Sequence of chain 1.C:
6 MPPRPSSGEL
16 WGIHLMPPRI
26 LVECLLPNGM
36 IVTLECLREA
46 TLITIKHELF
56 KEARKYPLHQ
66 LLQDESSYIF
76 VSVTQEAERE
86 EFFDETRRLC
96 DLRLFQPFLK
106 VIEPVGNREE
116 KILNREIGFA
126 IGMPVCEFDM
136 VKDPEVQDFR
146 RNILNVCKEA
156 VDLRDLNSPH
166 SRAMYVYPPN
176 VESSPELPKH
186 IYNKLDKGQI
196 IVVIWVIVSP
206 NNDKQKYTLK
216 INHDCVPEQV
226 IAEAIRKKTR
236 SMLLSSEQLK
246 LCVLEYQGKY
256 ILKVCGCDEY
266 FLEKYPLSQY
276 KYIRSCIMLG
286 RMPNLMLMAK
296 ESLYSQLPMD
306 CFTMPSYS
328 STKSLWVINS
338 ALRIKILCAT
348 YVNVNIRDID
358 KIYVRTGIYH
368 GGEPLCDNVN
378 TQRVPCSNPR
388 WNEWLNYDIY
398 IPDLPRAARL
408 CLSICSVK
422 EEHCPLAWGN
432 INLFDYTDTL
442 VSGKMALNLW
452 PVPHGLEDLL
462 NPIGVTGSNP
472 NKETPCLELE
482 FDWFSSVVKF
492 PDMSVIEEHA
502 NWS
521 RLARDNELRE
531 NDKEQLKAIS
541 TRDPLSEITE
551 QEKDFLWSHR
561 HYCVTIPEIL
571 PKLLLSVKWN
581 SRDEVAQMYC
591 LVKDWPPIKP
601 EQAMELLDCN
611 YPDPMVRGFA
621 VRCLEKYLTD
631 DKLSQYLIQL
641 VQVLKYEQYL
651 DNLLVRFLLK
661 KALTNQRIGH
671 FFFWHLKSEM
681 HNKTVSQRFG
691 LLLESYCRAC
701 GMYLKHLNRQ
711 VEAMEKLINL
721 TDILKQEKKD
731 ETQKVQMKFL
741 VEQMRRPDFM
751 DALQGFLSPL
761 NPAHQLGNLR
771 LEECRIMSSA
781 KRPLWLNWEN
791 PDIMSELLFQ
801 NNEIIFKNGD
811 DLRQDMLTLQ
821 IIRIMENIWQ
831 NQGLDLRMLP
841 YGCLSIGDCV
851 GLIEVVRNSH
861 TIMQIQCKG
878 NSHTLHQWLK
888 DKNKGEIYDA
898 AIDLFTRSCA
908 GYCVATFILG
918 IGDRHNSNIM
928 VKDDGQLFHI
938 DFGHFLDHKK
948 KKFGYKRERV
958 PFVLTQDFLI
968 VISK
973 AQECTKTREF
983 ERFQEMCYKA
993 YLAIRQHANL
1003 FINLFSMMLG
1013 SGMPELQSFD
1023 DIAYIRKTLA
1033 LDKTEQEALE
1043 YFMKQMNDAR

The protein below binds the small molecule below.
Small molecule (SMILES): Cc1nc(NC(=O)N2CCC[C@H]2C(N)=O)sc1-c1ccnc(C(C)(C)C(F)(F)F)c1

Binding-site contacts:
Ligand atom C contacts residue GLU854 of chain 1.C at 3.0 Å.
Ligand atom C contacts residue VAL856 of chain 1.C at 3.5 Å (hydrophobic).
Ligand atom F contacts residue ILE853 of chain 1.C at 3.1 Å.
Ligand atom O contacts residue TRP785 of chain 1.C at 3.4 Å.
Ligand atom N1 contacts residue VAL856 of chain 1.C at 3.4 Å (h-bond).
Ligand atom N contacts residue VAL856 of chain 1.C at 3.0 Å (h-bond).
Ligand atom C12 contacts residue ILE853 of chain 1.C at 4.0 Å (hydrophobic).
Ligand atom N2 contacts residue SER859 of chain 1.C at 3.4 Å (h-bond).
Ligand atom C11 contacts residue ILE937 of chain 1.C at 3.7 Å (hydrophobic).
Ligand atom N3 contacts residue GLN864 of chain 1.C at 2.7 Å (h-bond).
Ligand atom C11 contacts residue TYR841 of chain 1.C at 3.6 Å (hydrophobic).
Ligand atom C5 contacts residue SER859 of chain 1.C at 3.8 Å.
Ligand atom N2 contacts residue TRP785 of chain 1.C at 3.7 Å.
Ligand atom N4 contacts residue ILE853 of chain 1.C at 3.9 Å.
Ligand atom C3 contacts residue TRP785 of chain 1.C at 3.6 Å (hydrophobic).
Ligand atom C4 contacts residue VAL856 of chain 1.C at 3.3 Å (hydrophobic).
Ligand atom C1 contacts residue GLU854 of chain 1.C at 3.9 Å.
Ligand atom C3 contacts residue SER859 of chain 1.C at 4.0 Å.
Ligand atom C8 contacts residue GLN864 of chain 1.C at 3.5 Å.
Ligand atom C2 contacts residue MET927 of chain 1.C at 3.9 Å (hydrophobic).
Ligand atom C1 contacts residue VAL856 of chain 1.C at 3.7 Å (hydrophobic).
Ligand atom C7 contacts residue SER859 of chain 1.C at 3.9 Å.
Ligand atom N contacts residue VAL855 of chain 1.C at 3.9 Å.
Ligand atom N3 contacts residue SER859 of chain 1.C at 3.0 Å (h-bond).
Ligand atom C4 contacts residue ASN858 of chain 1.C at 3.9 Å.
Ligand atom C2 contacts residue VAL856 of chain 1.C at 3.8 Å (hydrophobic).
Ligand atom F2 contacts residue ILE805 of chain 1.C at 3.3 Å.
Ligand atom C contacts residue TYR841 of chain 1.C at 3.9 Å (hydrophobic).
Ligand atom C12 contacts residue TYR841 of chain 1.C at 3.3 Å (hydrophobic).
Ligand atom N1 contacts residue MET927 of chain 1.C at 4.0 Å.
Ligand atom C16 contacts residue ASP938 of chain 1.C at 3.7 Å.
Ligand atom C8 contacts residue SER859 of chain 1.C at 3.7 Å.
Ligand atom O1 contacts residue GLN864 of chain 1.C at 3.2 Å (h-bond).
Ligand atom C11 contacts residue ILE853 of chain 1.C at 3.8 Å (hydrophobic).
Ligand atom C12 contacts residue ILE937 of chain 1.C at 3.7 Å (hydrophobic).
Ligand atom C5 contacts residue ASN858 of chain 1.C at 3.7 Å.
Ligand atom F1 contacts residue LYS807 of chain 1.C at 3.0 Å.
Ligand atom C7 contacts residue TRP785 of chain 1.C at 3.9 Å (hydrophobic).
Ligand atom S contacts residue MET927 of chain 1.C at 4.0 Å.
Ligand atom C4 contacts residue SER859 of chain 1.C at 3.2 Å.